Binding-site contacts:
Ligand atom C2 contacts residue ASN272 of chain 1.A at 3.7 Å.
Ligand atom O5' contacts residue DC6 of chain 1.C at 3.5 Å.
Ligand atom O2B contacts residue ARG179 of chain 1.A at 2.9 Å (salt-bridge).
Ligand atom PG contacts residue MG1 of chain 1.G at 3.3 Å.
Ligand atom O2G contacts residue ASP186 of chain 1.A at 2.8 Å (salt-bridge).
Ligand atom O1B contacts residue GLY175 of chain 1.A at 3.3 Å.
Ligand atom O3B contacts residue MG1 of chain 1.G at 3.6 Å.
Ligand atom O2A contacts residue MG1 of chain 1.G at 2.1 Å.
Ligand atom O4' contacts residue DC6 of chain 1.C at 3.6 Å.
Ligand atom C2' contacts residue GLY267 of chain 1.A at 3.6 Å.
Ligand atom O4 contacts residue DC6 of chain 1.C at 3.0 Å.
Ligand atom O2A contacts residue ASP188 of chain 1.A at 3.0 Å (salt-bridge).
Ligand atom C4 contacts residue DC6 of chain 1.C at 3.4 Å.
Ligand atom PB contacts residue MG1 of chain 1.G at 3.1 Å.
Ligand atom C5' contacts residue ASP188 of chain 1.A at 3.7 Å.
Ligand atom O3' contacts residue GLY267 of chain 1.A at 3.4 Å.
Ligand atom PA contacts residue MG1 of chain 1.G at 3.3 Å.
Ligand atom O1B contacts residue SER176 of chain 1.A at 3.0 Å (h-bond).
Ligand atom C1' contacts residue TYR264 of chain 1.A at 3.4 Å (hydrophobic).
Ligand atom N3A contacts residue MG1 of chain 1.G at 3.5 Å.
Ligand atom O3' contacts residue ARG179 of chain 1.A at 3.4 Å (salt-bridge).
Ligand atom O2B contacts residue SER176 of chain 1.A at 3.7 Å.
Ligand atom C4' contacts residue PHE265 of chain 1.A at 3.4 Å (hydrophobic).
Ligand atom O2 contacts residue ASN272 of chain 1.A at 2.8 Å (h-bond).
Ligand atom O3G contacts residue ARG145 of chain 1.A at 3.3 Å (salt-bridge).
Ligand atom O1G contacts residue ARG145 of chain 1.A at 2.9 Å (salt-bridge).
Ligand atom O2G contacts residue MG1 of chain 1.G at 2.1 Å.
Ligand atom C2' contacts residue TYR264 of chain 1.A at 3.4 Å (hydrophobic).
Ligand atom O1G contacts residue GLY185 of chain 1.A at 2.8 Å (h-bond).
Ligand atom O1B contacts residue MG1 of chain 1.G at 2.0 Å.
Ligand atom O2A contacts residue ASP186 of chain 1.A at 3.0 Å (salt-bridge).
Ligand atom O2 contacts residue TYR264 of chain 1.A at 3.4 Å.
Ligand atom C1' contacts residue ASN272 of chain 1.A at 3.7 Å.
Ligand atom O3' contacts residue THR266 of chain 1.A at 3.4 Å (h-bond).
Ligand atom C5 contacts residue DC6 of chain 1.C at 3.5 Å.
Ligand atom C6 contacts residue DC6 of chain 1.C at 3.4 Å.
Ligand atom O1G contacts residue SER176 of chain 1.A at 2.7 Å (h-bond).
Ligand atom C2' contacts residue ASN272 of chain 1.A at 3.5 Å.
Ligand atom O1B contacts residue ASP188 of chain 1.A at 3.1 Å (salt-bridge).
Ligand atom C4 contacts residue ALA269 of chain 1.A at 3.7 Å (hydrophobic).

Sequence of chain 1.A:
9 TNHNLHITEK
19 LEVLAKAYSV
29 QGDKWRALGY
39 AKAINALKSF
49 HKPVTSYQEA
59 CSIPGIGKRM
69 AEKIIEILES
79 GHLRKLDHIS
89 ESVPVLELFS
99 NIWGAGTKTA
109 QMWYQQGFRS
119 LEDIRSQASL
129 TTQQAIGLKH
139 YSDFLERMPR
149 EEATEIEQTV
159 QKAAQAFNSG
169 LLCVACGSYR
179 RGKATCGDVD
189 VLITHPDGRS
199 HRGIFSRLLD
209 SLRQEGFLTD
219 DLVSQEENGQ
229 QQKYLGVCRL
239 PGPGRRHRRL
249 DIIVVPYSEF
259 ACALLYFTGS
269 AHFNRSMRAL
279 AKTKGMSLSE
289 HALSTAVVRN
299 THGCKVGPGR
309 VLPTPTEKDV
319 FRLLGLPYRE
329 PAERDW

The protein below binds the small molecule below.
Small molecule (SMILES): O=c1ccn([C@H]2C[C@H](O)[C@@H](CO[P](=O)(O)N[P](=O)(O)OP(=O)(O)O)O2)c(=O)[nH]1